Sequence of chain 1.B:
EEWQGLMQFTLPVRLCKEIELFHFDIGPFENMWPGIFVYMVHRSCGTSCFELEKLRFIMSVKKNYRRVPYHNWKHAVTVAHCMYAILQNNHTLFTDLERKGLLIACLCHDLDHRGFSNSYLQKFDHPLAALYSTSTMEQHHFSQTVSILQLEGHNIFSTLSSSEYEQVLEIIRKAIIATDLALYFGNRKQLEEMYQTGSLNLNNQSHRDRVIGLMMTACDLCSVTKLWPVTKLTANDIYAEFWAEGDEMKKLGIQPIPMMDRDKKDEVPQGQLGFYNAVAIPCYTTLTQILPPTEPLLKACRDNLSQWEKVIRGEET

Binding-site contacts:
Ligand atom N14 contacts residue ILE246 of chain 1.B at 3.6 Å.
Ligand atom C21 contacts residue PHE283 of chain 1.B at 3.6 Å (hydrophobic).
Ligand atom N4 contacts residue MET267 of chain 1.B at 3.6 Å.
Ligand atom C12 contacts residue GLU275 of chain 1.B at 3.8 Å.
Ligand atom C16 contacts residue PHE283 of chain 1.B at 3.4 Å (hydrophobic).
Ligand atom N14 contacts residue PHE283 of chain 1.B at 3.7 Å.
Ligand atom C7 contacts residue MET267 of chain 1.B at 3.5 Å (hydrophobic).
Ligand atom N8 contacts residue GLY279 of chain 1.B at 3.7 Å.
Ligand atom N4 contacts residue GLY279 of chain 1.B at 3.6 Å.
Ligand atom C10 contacts residue MET267 of chain 1.B at 3.8 Å (hydrophobic).
Ligand atom C18 contacts residue PHE283 of chain 1.B at 3.6 Å (hydrophobic).
Ligand atom C17 contacts residue ILE246 of chain 1.B at 3.7 Å (hydrophobic).
Ligand atom C11 contacts residue LYS272 of chain 1.B at 3.8 Å.
Ligand atom C17 contacts residue PHE283 of chain 1.B at 3.5 Å (hydrophobic).
Ligand atom C9 contacts residue TYR247 of chain 1.B at 3.5 Å (hydrophobic).
Ligand atom N2 contacts residue GLY279 of chain 1.B at 3.5 Å.
Ligand atom C5 contacts residue GLY279 of chain 1.B at 3.2 Å.
Ligand atom N20 contacts residue PHE250 of chain 1.B at 3.7 Å.
Ligand atom C3 contacts residue MET267 of chain 1.B at 3.5 Å (hydrophobic).
Ligand atom C3 contacts residue GLY279 of chain 1.B at 3.3 Å.
Ligand atom C7 contacts residue GLY279 of chain 1.B at 3.5 Å.
Ligand atom C23 contacts residue VAL232 of chain 1.B at 3.7 Å (hydrophobic).
Ligand atom C10 contacts residue GLU275 of chain 1.B at 3.6 Å.
Ligand atom N8 contacts residue PHE283 of chain 1.B at 3.4 Å.
Ligand atom N22 contacts residue GLN280 of chain 1.B at 2.9 Å (h-bond).
Ligand atom N4 contacts residue TYR247 of chain 1.B at 2.7 Å (h-bond).
Ligand atom N19 contacts residue PHE283 of chain 1.B at 3.4 Å.
Ligand atom N1 contacts residue GLY279 of chain 1.B at 3.1 Å (h-bond).
Ligand atom C5 contacts residue TYR247 of chain 1.B at 3.7 Å (hydrophobic).
Ligand atom C15 contacts residue PHE283 of chain 1.B at 3.5 Å (hydrophobic).
Ligand atom C23 contacts residue ILE246 of chain 1.B at 3.7 Å (hydrophobic).
Ligand atom N20 contacts residue PHE283 of chain 1.B at 3.5 Å.
Ligand atom C25 contacts residue MET267 of chain 1.B at 3.6 Å (hydrophobic).
Ligand atom C25 contacts residue TYR247 of chain 1.B at 3.8 Å (hydrophobic).
Ligand atom C6 contacts residue GLY279 of chain 1.B at 3.6 Å.
Ligand atom C23 contacts residue GLN280 of chain 1.B at 3.4 Å.
Ligand atom C9 contacts residue MET267 of chain 1.B at 3.5 Å (hydrophobic).
Ligand atom C15 contacts residue LEU229 of chain 1.B at 3.5 Å (hydrophobic).
Ligand atom C11 contacts residue GLU275 of chain 1.B at 3.4 Å.
Ligand atom N22 contacts residue PHE283 of chain 1.B at 3.7 Å.

The small molecule below binds the protein below.
Small molecule (SMILES): Cc1ncc(C)n2nc(CNc3nc(-c4ccccc4)nn3C)nc12